Sequence of chain 1.B:
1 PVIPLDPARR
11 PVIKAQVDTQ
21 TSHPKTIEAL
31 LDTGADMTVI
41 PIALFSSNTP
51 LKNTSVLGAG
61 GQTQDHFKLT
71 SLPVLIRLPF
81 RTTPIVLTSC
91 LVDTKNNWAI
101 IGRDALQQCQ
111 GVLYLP

This small molecule binds to this protein.
Small molecule (SMILES): C[C@@H](NC(=O)[C@H]1N(C(=O)[C@@H](O)[C@H](Cc2ccccc2)NC(=O)[C@@H](NC(=O)[C@@H](NC(=O)CN2CCOCC2)c2ccccc2)C(C)(C)C)CSC1(C)C)C(C)(C)C

Binding-site contacts:
Ligand atom OA4 contacts residue LEU57 of chain 1.B at 3.7 Å.
Ligand atom CAR contacts residue ALA59 of chain 1.B at 3.2 Å (hydrophobic).
Ligand atom CAQ contacts residue TRP98 of chain 1.A at 3.4 Å (hydrophobic).
Ligand atom CBK contacts residue ARG10 of chain 1.A at 3.7 Å.
Ligand atom CG1 contacts residue LEU57 of chain 1.B at 3.5 Å (hydrophobic).
Ligand atom O contacts residue GLY58 of chain 1.B at 3.5 Å.
Ligand atom OAO contacts residue ASP32 of chain 1.A at 2.7 Å (salt-bridge).
Ligand atom CAA contacts residue VAL56 of chain 1.A at 3.5 Å (hydrophobic).
Ligand atom NAJ contacts residue ASP36 of chain 1.B at 3.5 Å (salt-bridge).
Ligand atom CAX contacts residue ARG10 of chain 1.A at 3.6 Å.
Ligand atom CBI contacts residue ASP32 of chain 1.B at 3.4 Å.
Ligand atom CAY contacts residue ARG10 of chain 1.A at 3.7 Å.
Ligand atom CAR contacts residue GLY58 of chain 1.B at 3.4 Å.
Ligand atom CAI contacts residue LEU30 of chain 1.B at 3.6 Å (hydrophobic).
Ligand atom CAH contacts residue LEU57 of chain 1.A at 3.3 Å (hydrophobic).
Ligand atom CAQ contacts residue ARG10 of chain 1.A at 3.5 Å.
Ligand atom OAN contacts residue ALA35 of chain 1.A at 3.5 Å (h-bond).
Ligand atom OAO contacts residue ASP32 of chain 1.B at 2.8 Å (salt-bridge).
Ligand atom CAV contacts residue ALA59 of chain 1.B at 3.7 Å (hydrophobic).
Ligand atom CBM contacts residue LEU57 of chain 1.B at 3.2 Å (hydrophobic).
Ligand atom CAI contacts residue GLY34 of chain 1.A at 3.7 Å.
Ligand atom CBN contacts residue ASP32 of chain 1.B at 3.0 Å.
Ligand atom OAO contacts residue GLY34 of chain 1.B at 3.2 Å.
Ligand atom CAC contacts residue MET37 of chain 1.A at 3.5 Å (hydrophobic).
Ligand atom OA1 contacts residue LEU57 of chain 1.B at 2.6 Å (h-bond).
Ligand atom CBA contacts residue ASP32 of chain 1.A at 3.4 Å.
Ligand atom CBF contacts residue LEU57 of chain 1.B at 3.6 Å (hydrophobic).
Ligand atom OAN contacts residue GLY34 of chain 1.A at 3.4 Å.
Ligand atom CAX contacts residue ASP36 of chain 1.B at 3.7 Å.
Ligand atom CG1 contacts residue VAL56 of chain 1.B at 3.4 Å (hydrophobic).
Ligand atom CBI contacts residue ASP32 of chain 1.A at 3.6 Å.
Ligand atom CAT contacts residue ARG10 of chain 1.A at 3.4 Å.
Ligand atom NBC contacts residue GLY34 of chain 1.B at 3.0 Å (h-bond).
Ligand atom CBQ contacts residue GLY34 of chain 1.A at 3.5 Å.
Ligand atom OAN contacts residue ASP32 of chain 1.A at 2.9 Å (salt-bridge).
Ligand atom CAU contacts residue ARG10 of chain 1.A at 3.7 Å.
Ligand atom N contacts residue LEU57 of chain 1.B at 2.9 Å (h-bond).
Ligand atom CBN contacts residue ASP32 of chain 1.A at 3.6 Å.
Ligand atom OAK contacts residue ASP36 of chain 1.B at 3.1 Å (salt-bridge).
Ligand atom OA1 contacts residue VAL56 of chain 1.B at 3.5 Å.

Sequence of chain 1.A:
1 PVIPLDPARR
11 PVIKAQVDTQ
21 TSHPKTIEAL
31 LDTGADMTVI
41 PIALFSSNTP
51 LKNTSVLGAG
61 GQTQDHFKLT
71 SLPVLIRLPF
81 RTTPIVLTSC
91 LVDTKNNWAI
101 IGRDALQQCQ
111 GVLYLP